Binding-site contacts:
Ligand atom C2 contacts residue GW91 of chain 1.D at 3.8 Å.
Ligand atom C11 contacts residue CYS81 of chain 1.A at 3.8 Å (hydrophobic).
Ligand atom C13 contacts residue CYS81 of chain 1.A at 4.2 Å (hydrophobic).
Ligand atom C13 contacts residue VAL137 of chain 1.A at 3.6 Å (hydrophobic).
Ligand atom C12 contacts residue MET135 of chain 1.A at 4.1 Å (hydrophobic).
Ligand atom O3 contacts residue THR84 of chain 1.A at 3.7 Å.
Ligand atom C3 contacts residue GW91 of chain 1.D at 3.5 Å.
Ligand atom C5 contacts residue ILE46 of chain 1.A at 3.5 Å (hydrophobic).
Ligand atom C7 contacts residue GW91 of chain 1.D at 4.0 Å.
Ligand atom C8 contacts residue CYS81 of chain 1.A at 3.0 Å (hydrophobic).
Ligand atom C8 contacts residue VAL137 of chain 1.A at 4.0 Å (hydrophobic).
Ligand atom O1 contacts residue ILE144 of chain 1.A at 4.1 Å.
Ligand atom C5 contacts residue GW91 of chain 1.D at 3.4 Å.
Ligand atom N1 contacts residue VAL137 of chain 1.A at 3.2 Å.
Ligand atom C11 contacts residue MET135 of chain 1.A at 4.0 Å (hydrophobic).
Ligand atom O2 contacts residue MET135 of chain 1.A at 3.8 Å.
Ligand atom C10 contacts residue CYS81 of chain 1.A at 2.4 Å (hydrophobic).
Ligand atom C4 contacts residue GW91 of chain 1.D at 3.2 Å.
Ligand atom C6 contacts residue LEU52 of chain 1.A at 4.0 Å (hydrophobic).
Ligand atom C4 contacts residue ILE46 of chain 1.A at 4.0 Å (hydrophobic).
Ligand atom O1 contacts residue CYS81 of chain 1.A at 3.2 Å (h-bond).
Ligand atom C7 contacts residue ILE144 of chain 1.A at 3.2 Å (hydrophobic).
Ligand atom C9 contacts residue CYS81 of chain 1.A at 1.8 Å (hydrophobic).
Ligand atom C6 contacts residue GW91 of chain 1.D at 4.0 Å.
Ligand atom C6 contacts residue ILE144 of chain 1.A at 3.6 Å (hydrophobic).
Ligand atom C6 contacts residue ILE46 of chain 1.A at 4.0 Å (hydrophobic).
Ligand atom C12 contacts residue THR84 of chain 1.A at 3.7 Å.
Ligand atom O3 contacts residue ALA138 of chain 1.A at 3.8 Å.
Ligand atom C2 contacts residue VAL137 of chain 1.A at 3.7 Å (hydrophobic).
Ligand atom N2 contacts residue THR84 of chain 1.A at 3.7 Å.
Ligand atom C1 contacts residue VAL137 of chain 1.A at 3.9 Å (hydrophobic).
Ligand atom C11 contacts residue THR84 of chain 1.A at 3.6 Å.
Ligand atom C13 contacts residue THR84 of chain 1.A at 4.0 Å.
Ligand atom N2 contacts residue LEU136 of chain 1.A at 4.0 Å.
Ligand atom C1 contacts residue CYS81 of chain 1.A at 3.6 Å (hydrophobic).
Ligand atom C10 contacts residue THR84 of chain 1.A at 4.2 Å.
Ligand atom O3 contacts residue VAL137 of chain 1.A at 4.1 Å.
Ligand atom C2 contacts residue ILE144 of chain 1.A at 4.0 Å (hydrophobic).
Ligand atom O2 contacts residue LEU136 of chain 1.A at 3.7 Å.
Ligand atom C3 contacts residue VAL137 of chain 1.A at 3.6 Å (hydrophobic).

A small-molecule ligand and the protein it binds are described below.
Small molecule (SMILES): O=C(Nc1ccccc1)c1cc([N+](=O)[O-])ccc1Cl

Sequence of chain 1.A:
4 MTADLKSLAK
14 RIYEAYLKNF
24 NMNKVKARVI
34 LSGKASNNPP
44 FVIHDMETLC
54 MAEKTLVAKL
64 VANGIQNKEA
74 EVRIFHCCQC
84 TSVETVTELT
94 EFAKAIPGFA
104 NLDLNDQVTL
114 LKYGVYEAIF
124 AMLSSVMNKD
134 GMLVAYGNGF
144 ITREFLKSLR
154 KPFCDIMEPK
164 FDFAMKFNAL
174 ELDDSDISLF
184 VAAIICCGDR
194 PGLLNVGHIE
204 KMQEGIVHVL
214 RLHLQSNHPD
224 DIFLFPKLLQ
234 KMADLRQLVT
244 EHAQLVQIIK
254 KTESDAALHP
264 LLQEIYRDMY